Binding-site contacts:
Ligand atom C9 contacts residue TYR170 of chain 2.A at 3.8 Å (hydrophobic).
Ligand atom C6 contacts residue ILE274 of chain 2.A at 3.4 Å (hydrophobic).
Ligand atom N8 contacts residue NDP1 of chain 2.B at 3.6 Å.
Ligand atom C9 contacts residue SER156 of chain 2.A at 3.8 Å.
Ligand atom N8 contacts residue TYR215 of chain 2.A at 3.6 Å.
Ligand atom C14 contacts residue TYR215 of chain 2.A at 3.6 Å (hydrophobic).
Ligand atom O10 contacts residue TYR215 of chain 2.A at 3.7 Å.
Ligand atom C5 contacts residue GLY202 of chain 2.A at 3.6 Å.
Ligand atom C3 contacts residue TYR215 of chain 2.A at 3.5 Å (hydrophobic).
Ligand atom C1 contacts residue TYR215 of chain 2.A at 3.6 Å (hydrophobic).
Ligand atom C2 contacts residue TYR215 of chain 2.A at 3.5 Å (hydrophobic).
Ligand atom C14 contacts residue GLY202 of chain 2.A at 3.7 Å.
Ligand atom C6 contacts residue TYR215 of chain 2.A at 3.7 Å (hydrophobic).
Ligand atom C12 contacts residue NDP1 of chain 2.B at 3.6 Å.
Ligand atom C3 contacts residue NDP1 of chain 2.B at 3.7 Å.
Ligand atom C11 contacts residue NDP1 of chain 2.B at 3.8 Å.
Ligand atom O10 contacts residue NDP1 of chain 2.B at 3.3 Å.
Ligand atom C7 contacts residue SER156 of chain 2.A at 3.4 Å.
Ligand atom C6 contacts residue GLY202 of chain 2.A at 3.7 Å.
Ligand atom C13 contacts residue ILE274 of chain 2.A at 3.6 Å (hydrophobic).
Ligand atom C1 contacts residue PHE208 of chain 2.A at 3.6 Å (hydrophobic).
Ligand atom C6 contacts residue GLY201 of chain 2.A at 3.9 Å.
Ligand atom C9 contacts residue NDP1 of chain 2.B at 3.3 Å.
Ligand atom C13 contacts residue GLY202 of chain 2.A at 3.4 Å.
Ligand atom C11 contacts residue GLU110 of chain 2.A at 3.5 Å.
Ligand atom C9 contacts residue TYR215 of chain 2.A at 3.5 Å (hydrophobic).
Ligand atom C1 contacts residue SER212 of chain 2.A at 3.7 Å.
Ligand atom C6 contacts residue ILE157 of chain 2.A at 3.7 Å (hydrophobic).
Ligand atom C2 contacts residue NDP1 of chain 2.B at 3.5 Å.
Ligand atom C5 contacts residue ILE274 of chain 2.A at 3.9 Å (hydrophobic).
Ligand atom C7 contacts residue ILE157 of chain 2.A at 3.8 Å (hydrophobic).
Ligand atom C14 contacts residue SER212 of chain 2.A at 3.8 Å.
Ligand atom O10 contacts residue SER156 of chain 2.A at 2.8 Å (h-bond).
Ligand atom C1 contacts residue NDP1 of chain 2.B at 3.9 Å.
Ligand atom C7 contacts residue TYR215 of chain 2.A at 3.8 Å (hydrophobic).
Ligand atom C5 contacts residue TYR215 of chain 2.A at 3.6 Å (hydrophobic).
Ligand atom O10 contacts residue TYR170 of chain 2.A at 2.8 Å (h-bond).
Ligand atom C14 contacts residue PHE208 of chain 2.A at 3.7 Å (hydrophobic).
Ligand atom C13 contacts residue TYR215 of chain 2.A at 3.5 Å (hydrophobic).
Ligand atom C12 contacts residue TYR215 of chain 2.A at 3.8 Å (hydrophobic).

Sequence of chain 2.A:
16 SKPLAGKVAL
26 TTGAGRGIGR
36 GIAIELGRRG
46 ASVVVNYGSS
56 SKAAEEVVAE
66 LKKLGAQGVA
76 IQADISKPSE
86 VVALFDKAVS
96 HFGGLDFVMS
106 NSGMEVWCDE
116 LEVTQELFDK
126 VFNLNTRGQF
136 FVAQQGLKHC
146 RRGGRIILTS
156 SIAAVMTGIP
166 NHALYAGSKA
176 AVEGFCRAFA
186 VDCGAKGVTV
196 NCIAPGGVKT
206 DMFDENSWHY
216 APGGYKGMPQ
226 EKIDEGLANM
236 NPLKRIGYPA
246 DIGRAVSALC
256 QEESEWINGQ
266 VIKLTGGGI

The small molecule below binds the protein below.
Small molecule (SMILES): O=C1CCc2cccc3c2N1CC3